This small molecule binds to this protein.
Small molecule (SMILES): CC(=O)N[C@@H]1[C@@H](O)[C@H](O)[C@@H](CO)O[C@H]1O

Sequence of chain 11.F:
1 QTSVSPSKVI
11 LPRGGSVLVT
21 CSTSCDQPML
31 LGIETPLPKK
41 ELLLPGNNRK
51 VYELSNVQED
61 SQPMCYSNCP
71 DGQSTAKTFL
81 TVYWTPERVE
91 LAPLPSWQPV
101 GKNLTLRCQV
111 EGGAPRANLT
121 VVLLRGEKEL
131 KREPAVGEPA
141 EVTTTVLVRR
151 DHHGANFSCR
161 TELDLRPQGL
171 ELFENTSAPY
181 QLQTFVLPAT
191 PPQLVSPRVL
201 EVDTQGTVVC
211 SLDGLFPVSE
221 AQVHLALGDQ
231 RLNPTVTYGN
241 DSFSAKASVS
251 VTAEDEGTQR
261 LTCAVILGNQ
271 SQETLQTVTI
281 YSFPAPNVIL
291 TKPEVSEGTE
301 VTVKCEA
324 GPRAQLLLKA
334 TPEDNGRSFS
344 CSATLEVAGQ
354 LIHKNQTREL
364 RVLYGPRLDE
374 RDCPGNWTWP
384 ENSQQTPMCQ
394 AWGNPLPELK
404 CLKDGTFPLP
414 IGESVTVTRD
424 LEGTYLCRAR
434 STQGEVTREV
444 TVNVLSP

Binding-site contacts:
Ligand atom C8 contacts residue VAL146 of chain 11.F at 4.5 Å (hydrophobic).
Ligand atom O5 contacts residue ASN103 of chain 11.F at 2.6 Å (h-bond).
Ligand atom C1 contacts residue ASN103 of chain 11.F at 1.7 Å.
Ligand atom C5 contacts residue THR145 of chain 11.F at 4.0 Å.
Ligand atom C7 contacts residue LEU147 of chain 11.F at 3.1 Å (hydrophobic).
Ligand atom C2 contacts residue ASN103 of chain 11.F at 3.2 Å.
Ligand atom C3 contacts residue ASN103 of chain 11.F at 4.5 Å.
Ligand atom N2 contacts residue LEU147 of chain 11.F at 3.6 Å.
Ligand atom N2 contacts residue ASN103 of chain 11.F at 3.8 Å.
Ligand atom C2 contacts residue LEU147 of chain 11.F at 4.3 Å (hydrophobic).
Ligand atom C3 contacts residue THR145 of chain 11.F at 4.1 Å.
Ligand atom O5 contacts residue THR145 of chain 11.F at 4.0 Å.
Ligand atom C5 contacts residue ASN103 of chain 11.F at 4.0 Å.
Ligand atom O7 contacts residue LEU147 of chain 11.F at 3.0 Å.
Ligand atom C2 contacts residue THR145 of chain 11.F at 4.1 Å.
Ligand atom C8 contacts residue LEU147 of chain 11.F at 3.4 Å (hydrophobic).
Ligand atom N2 contacts residue THR145 of chain 11.F at 4.0 Å.
Ligand atom C1 contacts residue THR145 of chain 11.F at 3.4 Å.